Sequence of chain 1.D:
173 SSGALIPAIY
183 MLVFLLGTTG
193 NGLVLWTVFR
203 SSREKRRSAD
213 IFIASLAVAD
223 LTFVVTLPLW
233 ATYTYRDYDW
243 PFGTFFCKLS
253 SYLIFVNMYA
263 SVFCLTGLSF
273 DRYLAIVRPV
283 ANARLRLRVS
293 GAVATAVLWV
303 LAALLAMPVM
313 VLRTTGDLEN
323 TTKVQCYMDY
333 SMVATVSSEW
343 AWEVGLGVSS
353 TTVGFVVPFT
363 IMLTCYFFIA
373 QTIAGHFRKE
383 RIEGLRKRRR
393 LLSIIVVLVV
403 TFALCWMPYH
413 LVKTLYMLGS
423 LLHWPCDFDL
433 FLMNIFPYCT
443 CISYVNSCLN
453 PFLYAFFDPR

A protein and the small-molecule ligand that binds it are described below.
Small molecule (SMILES): COc1cccc(OC)c1-n1c(NS(=O)(=O)[C@@H](C)[C@H](O)c2ncc(C)cn2)nnc1-c1cccc(C)n1

Binding-site contacts:
Ligand atom O02 contacts residue PHE438 of chain 1.D at 3.5 Å.
Ligand atom C36 contacts residue PHE225 of chain 1.D at 3.6 Å (hydrophobic).
Ligand atom C33 contacts residue TYR411 of chain 1.D at 4.3 Å (hydrophobic).
Ligand atom C35 contacts residue PHE257 of chain 1.D at 4.2 Å (hydrophobic).
Ligand atom C23 contacts residue MET435 of chain 1.D at 4.3 Å (hydrophobic).
Ligand atom C32 contacts residue TYR411 of chain 1.D at 4.1 Å (hydrophobic).
Ligand atom C34 contacts residue TYR446 of chain 1.D at 4.0 Å (hydrophobic).
Ligand atom C36 contacts residue PHE257 of chain 1.D at 4.1 Å (hydrophobic).
Ligand atom C03 contacts residue PHE438 of chain 1.D at 4.3 Å (hydrophobic).
Ligand atom C25 contacts residue PHE438 of chain 1.D at 3.5 Å (hydrophobic).
Ligand atom C33 contacts residue TYR446 of chain 1.D at 4.1 Å (hydrophobic).
Ligand atom N28 contacts residue PHE257 of chain 1.D at 4.1 Å.
Ligand atom C36 contacts residue TYR411 of chain 1.D at 4.0 Å (hydrophobic).
Ligand atom N29 contacts residue PHE257 of chain 1.D at 3.4 Å.
Ligand atom C07 contacts residue TRP232 of chain 1.D at 4.3 Å (hydrophobic).
Ligand atom C01 contacts residue PHE438 of chain 1.D at 3.5 Å (hydrophobic).
Ligand atom C30 contacts residue TYR411 of chain 1.D at 3.9 Å (hydrophobic).
Ligand atom N37 contacts residue ILE256 of chain 1.D at 3.7 Å.
Ligand atom C26 contacts residue TYR418 of chain 1.D at 4.1 Å (hydrophobic).
Ligand atom C31 contacts residue TYR411 of chain 1.D at 3.4 Å (hydrophobic).
Ligand atom C30 contacts residue PHE257 of chain 1.D at 4.2 Å (hydrophobic).
Ligand atom C05 contacts residue TRP232 of chain 1.D at 4.2 Å (hydrophobic).
Ligand atom C09 contacts residue ILE256 of chain 1.D at 3.5 Å (hydrophobic).
Ligand atom N37 contacts residue PHE257 of chain 1.D at 3.4 Å.
Ligand atom C34 contacts residue TYR411 of chain 1.D at 4.2 Å (hydrophobic).
Ligand atom C35 contacts residue TYR411 of chain 1.D at 3.5 Å (hydrophobic).
Ligand atom C24 contacts residue PHE438 of chain 1.D at 3.9 Å (hydrophobic).
Ligand atom N29 contacts residue TYR411 of chain 1.D at 3.5 Å (h-bond).
Ligand atom N37 contacts residue TYR411 of chain 1.D at 3.0 Å (h-bond).
Ligand atom C25 contacts residue TYR418 of chain 1.D at 3.7 Å (hydrophobic).
Ligand atom N29 contacts residue LYS415 of chain 1.D at 3.8 Å.
Ligand atom C35 contacts residue ILE256 of chain 1.D at 3.7 Å (hydrophobic).
Ligand atom C06 contacts residue TRP232 of chain 1.D at 3.5 Å (hydrophobic).
Ligand atom C36 contacts residue ILE256 of chain 1.D at 3.6 Å (hydrophobic).
Ligand atom C09 contacts residue TRP232 of chain 1.D at 3.6 Å (hydrophobic).
Ligand atom C33 contacts residue THR442 of chain 1.D at 4.0 Å.
Ligand atom C24 contacts residue TYR418 of chain 1.D at 4.2 Å (hydrophobic).
Ligand atom C26 contacts residue PHE438 of chain 1.D at 3.9 Å (hydrophobic).
Ligand atom C31 contacts residue PHE257 of chain 1.D at 4.2 Å (hydrophobic).
Ligand atom O08 contacts residue ILE256 of chain 1.D at 4.0 Å.